Sequence of chain 1.A:
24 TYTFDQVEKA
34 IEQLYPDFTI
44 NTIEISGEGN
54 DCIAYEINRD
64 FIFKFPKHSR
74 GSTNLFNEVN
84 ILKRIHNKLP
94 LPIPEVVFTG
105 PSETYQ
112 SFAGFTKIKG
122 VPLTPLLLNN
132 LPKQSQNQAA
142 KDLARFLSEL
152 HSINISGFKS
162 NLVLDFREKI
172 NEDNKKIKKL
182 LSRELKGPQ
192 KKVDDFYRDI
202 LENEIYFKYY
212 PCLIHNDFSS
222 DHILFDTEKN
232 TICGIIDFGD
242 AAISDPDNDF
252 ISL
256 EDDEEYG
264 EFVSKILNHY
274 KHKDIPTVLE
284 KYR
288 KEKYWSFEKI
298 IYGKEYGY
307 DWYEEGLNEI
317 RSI

Binding-site contacts:
Ligand atom O27 contacts residue ILE119 of chain 1.A at 2.1 Å (h-bond).
Ligand atom C5 contacts residue ILE237 of chain 1.A at 3.9 Å (hydrophobic).
Ligand atom O29 contacts residue ASP238 of chain 1.A at 2.5 Å (salt-bridge).
Ligand atom O13 contacts residue ILE119 of chain 1.A at 2.2 Å (h-bond).
Ligand atom C2 contacts residue ILE65 of chain 1.A at 3.9 Å (hydrophobic).
Ligand atom O13 contacts residue THR117 of chain 1.A at 3.7 Å.
Ligand atom C2 contacts residue ILE237 of chain 1.A at 4.0 Å (hydrophobic).
Ligand atom O27 contacts residue LYS120 of chain 1.A at 4.1 Å.
Ligand atom C10 contacts residue ILE119 of chain 1.A at 3.1 Å (hydrophobic).
Ligand atom O30 contacts residue PRO97 of chain 1.A at 3.8 Å.
Ligand atom O23 contacts residue GLY121 of chain 1.A at 2.9 Å (h-bond).
Ligand atom C10 contacts residue LYS118 of chain 1.A at 4.0 Å.
Ligand atom C18 contacts residue GLY121 of chain 1.A at 3.6 Å.
Ligand atom O30 contacts residue ILE119 of chain 1.A at 3.6 Å.
Ligand atom C5 contacts residue ASP238 of chain 1.A at 3.6 Å.
Ligand atom C9 contacts residue LYS118 of chain 1.A at 3.9 Å.
Ligand atom O30 contacts residue LYS118 of chain 1.A at 3.9 Å.
Ligand atom O30 contacts residue THR117 of chain 1.A at 2.6 Å (h-bond).
Ligand atom C6 contacts residue LYS67 of chain 1.A at 4.0 Å.
Ligand atom O29 contacts residue LYS67 of chain 1.A at 2.7 Å (salt-bridge).
Ligand atom C15 contacts residue ILE237 of chain 1.A at 4.0 Å (hydrophobic).
Ligand atom C2 contacts residue THR117 of chain 1.A at 3.9 Å.
Ligand atom C3 contacts residue ILE65 of chain 1.A at 3.6 Å (hydrophobic).
Ligand atom C19 contacts residue GLY121 of chain 1.A at 3.8 Å.
Ligand atom O27 contacts residue LEU225 of chain 1.A at 3.7 Å.
Ligand atom C17 contacts residue PRO123 of chain 1.A at 4.1 Å (hydrophobic).
Ligand atom C9 contacts residue ILE119 of chain 1.A at 3.3 Å (hydrophobic).
Ligand atom C4 contacts residue ILE237 of chain 1.A at 3.8 Å (hydrophobic).
Ligand atom O13 contacts residue LYS118 of chain 1.A at 3.0 Å.
Ligand atom O13 contacts residue ILE65 of chain 1.A at 3.9 Å.
Ligand atom C1 contacts residue PRO97 of chain 1.A at 3.6 Å (hydrophobic).
Ligand atom C6 contacts residue ASP238 of chain 1.A at 3.4 Å.
Ligand atom C9 contacts residue ILE65 of chain 1.A at 3.8 Å (hydrophobic).
Ligand atom C10 contacts residue LEU225 of chain 1.A at 3.8 Å (hydrophobic).
Ligand atom C3 contacts residue ILE237 of chain 1.A at 4.0 Å (hydrophobic).
Ligand atom O27 contacts residue LYS118 of chain 1.A at 3.5 Å.
Ligand atom O24 contacts residue PRO123 of chain 1.A at 3.5 Å.
Ligand atom C11 contacts residue LEU225 of chain 1.A at 4.0 Å (hydrophobic).
Ligand atom O12 contacts residue ILE237 of chain 1.A at 3.9 Å.
Ligand atom C2 contacts residue PRO97 of chain 1.A at 4.0 Å (hydrophobic).

A protein and the small-molecule ligand that binds it are described below.
Small molecule (SMILES): O=c1c(O)c(-c2ccc(O)c(O)c2)oc2cc(O)cc(O)c12